Binding-site contacts:
Ligand atom C4 contacts residue TYR101 of chain 1.A at 3.5 Å (hydrophobic).
Ligand atom O4' contacts residue ASP304 of chain 1.A at 2.8 Å (salt-bridge).
Ligand atom O3' contacts residue GLY278 of chain 1.A at 3.4 Å (h-bond).
Ligand atom C6 contacts residue TYR159 of chain 1.A at 3.6 Å (hydrophobic).
Ligand atom C5 contacts residue TYR101 of chain 1.A at 3.7 Å (hydrophobic).
Ligand atom C4 contacts residue ASP130 of chain 1.A at 3.6 Å.
Ligand atom C5 contacts residue TYR159 of chain 1.A at 3.4 Å (hydrophobic).
Ligand atom O4 contacts residue TYR159 of chain 1.A at 3.5 Å.
Ligand atom O3' contacts residue ARG165 of chain 1.A at 3.4 Å (salt-bridge).
Ligand atom O2 contacts residue LEU161 of chain 1.A at 3.7 Å.
Ligand atom O3B contacts residue PRO99 of chain 1.A at 3.2 Å (h-bond).
Ligand atom O2' contacts residue TYR101 of chain 1.A at 3.3 Å (h-bond).
Ligand atom PA contacts residue MN1 of chain 1.E at 3.0 Å.
Ligand atom O3B contacts residue ASP181 of chain 1.A at 3.1 Å (salt-bridge).
Ligand atom O2' contacts residue THR100 of chain 1.A at 3.4 Å.
Ligand atom C6' contacts residue GLU303 of chain 1.A at 3.1 Å.
Ligand atom O3' contacts residue ASP181 of chain 1.A at 3.2 Å (salt-bridge).
Ligand atom O1A contacts residue ARG103 of chain 1.A at 3.5 Å (salt-bridge).
Ligand atom C8' contacts residue ARG210 of chain 1.A at 3.5 Å.
Ligand atom O3B contacts residue CYS182 of chain 1.A at 3.6 Å.
Ligand atom O1A contacts residue ASP183 of chain 1.A at 3.3 Å (salt-bridge).
Ligand atom C4 contacts residue TYR159 of chain 1.A at 3.6 Å (hydrophobic).
Ligand atom O6' contacts residue GLU303 of chain 1.A at 2.9 Å (salt-bridge).
Ligand atom C8' contacts residue MET184 of chain 1.A at 3.5 Å (hydrophobic).
Ligand atom O1A contacts residue MN1 of chain 1.E at 1.8 Å.
Ligand atom O2A contacts residue ARG103 of chain 1.A at 2.8 Å (salt-bridge).
Ligand atom O4B contacts residue LEU161 of chain 1.A at 3.2 Å.
Ligand atom O6' contacts residue TYR159 of chain 1.A at 2.7 Å (h-bond).
Ligand atom O1B contacts residue HIS328 of chain 1.A at 3.1 Å (h-bond).
Ligand atom O1B contacts residue MN1 of chain 1.E at 2.6 Å.
Ligand atom O2' contacts residue PRO99 of chain 1.A at 2.8 Å (h-bond).
Ligand atom O4' contacts residue GLU303 of chain 1.A at 3.6 Å.
Ligand atom O3A contacts residue MN1 of chain 1.E at 3.5 Å.
Ligand atom PA contacts residue ARG103 of chain 1.A at 3.6 Å.
Ligand atom O4 contacts residue ASP130 of chain 1.A at 3.3 Å (salt-bridge).
Ligand atom C3' contacts residue ASP181 of chain 1.A at 3.4 Å.
Ligand atom O4 contacts residue GLY158 of chain 1.A at 3.5 Å (h-bond).
Ligand atom PB contacts residue MN1 of chain 1.E at 3.7 Å.
Ligand atom O4 contacts residue TYR101 of chain 1.A at 3.3 Å.
Ligand atom N3 contacts residue ASP130 of chain 1.A at 3.1 Å (salt-bridge).

A protein and the small-molecule ligand that binds it are described below.
Small molecule (SMILES): CC(=O)N[C@H]1[C@@H](O[P](=O)(O)O[P](=O)(O)OC[C@H]2O[C@@H](n3ccc(=O)[nH]c3=O)[C@H](O)[C@@H]2O)O[C@H](CO)[C@H](O)[C@@H]1O

Sequence of chain 1.A:
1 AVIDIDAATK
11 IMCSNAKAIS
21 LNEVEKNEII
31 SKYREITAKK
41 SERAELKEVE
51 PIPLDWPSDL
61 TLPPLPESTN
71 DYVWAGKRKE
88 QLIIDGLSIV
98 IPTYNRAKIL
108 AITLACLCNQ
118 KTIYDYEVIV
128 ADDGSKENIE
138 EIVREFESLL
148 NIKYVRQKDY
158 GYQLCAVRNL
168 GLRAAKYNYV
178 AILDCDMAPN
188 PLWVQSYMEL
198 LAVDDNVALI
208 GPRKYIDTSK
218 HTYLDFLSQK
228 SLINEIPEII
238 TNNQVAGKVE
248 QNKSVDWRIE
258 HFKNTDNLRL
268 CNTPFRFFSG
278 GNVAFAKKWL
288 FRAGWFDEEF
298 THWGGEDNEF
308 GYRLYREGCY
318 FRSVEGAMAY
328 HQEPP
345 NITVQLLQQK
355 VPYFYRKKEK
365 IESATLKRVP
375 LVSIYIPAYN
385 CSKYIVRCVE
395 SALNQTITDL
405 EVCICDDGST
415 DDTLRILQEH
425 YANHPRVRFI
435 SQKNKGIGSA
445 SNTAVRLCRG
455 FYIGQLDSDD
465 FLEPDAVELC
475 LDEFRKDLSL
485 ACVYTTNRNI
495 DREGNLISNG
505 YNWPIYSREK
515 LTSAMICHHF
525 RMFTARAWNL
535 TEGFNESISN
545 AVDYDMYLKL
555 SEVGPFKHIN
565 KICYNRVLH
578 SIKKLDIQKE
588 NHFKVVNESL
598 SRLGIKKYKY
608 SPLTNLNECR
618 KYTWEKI